Binding-site contacts:
Ligand atom C5 contacts residue ASN16 of chain 2.A at 3.7 Å.
Ligand atom C8 contacts residue ASN16 of chain 2.A at 3.2 Å.
Ligand atom C8 contacts residue ASN32 of chain 2.A at 4.0 Å.
Ligand atom C8 contacts residue THR31 of chain 2.A at 3.6 Å.
Ligand atom C4 contacts residue ASN16 of chain 2.A at 4.2 Å.
Ligand atom O7 contacts residue THR18 of chain 2.A at 4.2 Å.
Ligand atom C8 contacts residue THR18 of chain 2.A at 2.9 Å.
Ligand atom C3 contacts residue ASN16 of chain 2.A at 3.8 Å.
Ligand atom O5 contacts residue ASN16 of chain 2.A at 2.4 Å (h-bond).
Ligand atom C7 contacts residue ASN16 of chain 2.A at 3.3 Å.
Ligand atom O7 contacts residue ASN16 of chain 2.A at 3.5 Å (h-bond).
Ligand atom C2 contacts residue ASN16 of chain 2.A at 2.5 Å.
Ligand atom C8 contacts residue GLY17 of chain 2.A at 4.4 Å.
Ligand atom N2 contacts residue ASN16 of chain 2.A at 3.0 Å (h-bond).
Ligand atom C7 contacts residue THR18 of chain 2.A at 4.0 Å.
Ligand atom C1 contacts residue ASN16 of chain 2.A at 1.4 Å.

Sequence of chain 2.A:
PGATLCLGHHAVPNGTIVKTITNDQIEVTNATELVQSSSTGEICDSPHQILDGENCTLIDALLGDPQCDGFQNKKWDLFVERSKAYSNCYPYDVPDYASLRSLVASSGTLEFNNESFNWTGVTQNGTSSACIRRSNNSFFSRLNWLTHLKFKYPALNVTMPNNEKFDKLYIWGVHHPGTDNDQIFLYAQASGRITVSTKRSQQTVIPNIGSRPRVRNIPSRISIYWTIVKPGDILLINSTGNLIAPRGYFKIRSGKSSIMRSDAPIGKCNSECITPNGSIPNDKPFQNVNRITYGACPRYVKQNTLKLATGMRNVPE

This protein binds this small molecule.
Small molecule (SMILES): CC(=O)N[C@@H]1[C@@H](O)[C@H](O)[C@@H](CO)O[C@H]1O